Binding-site contacts:
Ligand atom N2 contacts residue TYR133 of chain 1.E at 3.7 Å.
Ligand atom C1 contacts residue TYR133 of chain 1.E at 3.9 Å (hydrophobic).
Ligand atom C8 contacts residue LEU135 of chain 1.E at 4.5 Å (hydrophobic).
Ligand atom C3 contacts residue TYR133 of chain 1.E at 3.9 Å (hydrophobic).
Ligand atom C8 contacts residue ASP282 of chain 1.E at 3.2 Å.
Ligand atom C2 contacts residue ASN116 of chain 1.E at 2.5 Å.
Ligand atom C2 contacts residue TYR133 of chain 1.E at 4.1 Å (hydrophobic).
Ligand atom O5 contacts residue ASN116 of chain 1.E at 2.4 Å (h-bond).
Ligand atom C7 contacts residue ASN116 of chain 1.E at 3.5 Å.
Ligand atom C4 contacts residue ASN116 of chain 1.E at 4.3 Å.
Ligand atom C7 contacts residue ASP282 of chain 1.E at 4.4 Å.
Ligand atom C5 contacts residue ASN116 of chain 1.E at 3.7 Å.
Ligand atom C3 contacts residue ASN116 of chain 1.E at 3.8 Å.
Ligand atom C1 contacts residue ASN116 of chain 1.E at 1.5 Å.
Ligand atom O7 contacts residue ASN116 of chain 1.E at 3.6 Å.
Ligand atom N2 contacts residue ASN116 of chain 1.E at 2.9 Å (h-bond).
Ligand atom O3 contacts residue TYR133 of chain 1.E at 4.4 Å.

A small-molecule ligand and the protein it binds are described below.
Small molecule (SMILES): CC(=O)N[C@H]1[C@H](O[C@H]2[C@H](O)[C@@H](NC(C)=O)CO[C@@H]2CO)O[C@H](CO)[C@@H](O[C@@H]2O[C@H](CO)[C@@H](O)[C@H](O)[C@@H]2O)[C@@H]1O

Sequence of chain 1.E:
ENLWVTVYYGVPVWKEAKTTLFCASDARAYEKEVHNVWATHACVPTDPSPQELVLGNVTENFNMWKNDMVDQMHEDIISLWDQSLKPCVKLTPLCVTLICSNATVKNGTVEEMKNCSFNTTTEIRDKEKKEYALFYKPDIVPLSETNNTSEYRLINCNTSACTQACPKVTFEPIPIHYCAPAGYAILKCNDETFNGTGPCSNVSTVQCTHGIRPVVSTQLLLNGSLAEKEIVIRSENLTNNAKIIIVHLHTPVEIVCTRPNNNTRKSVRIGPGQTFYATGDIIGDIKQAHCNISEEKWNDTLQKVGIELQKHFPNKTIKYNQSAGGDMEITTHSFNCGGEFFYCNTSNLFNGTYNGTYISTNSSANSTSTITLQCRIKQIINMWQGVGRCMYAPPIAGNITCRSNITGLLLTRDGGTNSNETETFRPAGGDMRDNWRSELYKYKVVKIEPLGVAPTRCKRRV